Binding-site contacts:
Ligand atom C8 contacts residue PHE71 of chain 1.B at 3.6 Å (hydrophobic).
Ligand atom C5' contacts residue ALA69 of chain 1.B at 3.5 Å (hydrophobic).
Ligand atom O3' contacts residue LYS76 of chain 1.B at 2.8 Å (salt-bridge).
Ligand atom N3 contacts residue TYR205 of chain 1.B at 3.9 Å.
Ligand atom O4' contacts residue PHE71 of chain 1.B at 3.2 Å.
Ligand atom C6 contacts residue TYR205 of chain 1.B at 3.6 Å (hydrophobic).
Ligand atom N1 contacts residue TYR205 of chain 1.B at 3.7 Å.
Ligand atom C8 contacts residue TYR205 of chain 1.B at 3.7 Å (hydrophobic).
Ligand atom C2' contacts residue TYR205 of chain 1.B at 3.8 Å (hydrophobic).
Ligand atom O3' contacts residue GLU185 of chain 1.B at 2.6 Å (salt-bridge).
Ligand atom O2D contacts residue GLY68 of chain 1.B at 3.2 Å.
Ligand atom C5 contacts residue PHE71 of chain 1.B at 3.7 Å (hydrophobic).
Ligand atom O1A contacts residue ALA69 of chain 1.B at 3.8 Å.
Ligand atom O2' contacts residue TYR205 of chain 1.B at 3.5 Å.
Ligand atom O3D contacts residue ALA69 of chain 1.B at 3.6 Å.
Ligand atom O5D contacts residue FMN1 of chain 1.J at 3.5 Å.
Ligand atom O2' contacts residue PRO206 of chain 1.B at 3.6 Å.
Ligand atom C5 contacts residue TYR205 of chain 1.B at 3.7 Å (hydrophobic).
Ligand atom O2B contacts residue FMN1 of chain 1.J at 2.6 Å (h-bond).
Ligand atom O3D contacts residue GLY68 of chain 1.B at 2.9 Å (h-bond).
Ligand atom PB contacts residue FMN1 of chain 1.J at 3.7 Å.
Ligand atom O2' contacts residue GLU185 of chain 1.B at 2.5 Å (salt-bridge).
Ligand atom C5' contacts residue FMN1 of chain 1.J at 3.5 Å.
Ligand atom C3' contacts residue FMN1 of chain 1.J at 3.6 Å.
Ligand atom C4' contacts residue FMN1 of chain 1.J at 3.7 Å.
Ligand atom N7 contacts residue TYR205 of chain 1.B at 3.6 Å.
Ligand atom O2D contacts residue LEU297 of chain 1.B at 3.9 Å.
Ligand atom C3' contacts residue GLU185 of chain 1.B at 3.2 Å.
Ligand atom C4' contacts residue PHE71 of chain 1.B at 3.8 Å (hydrophobic).
Ligand atom O4D contacts residue FMN1 of chain 1.J at 3.3 Å.
Ligand atom N9 contacts residue TYR205 of chain 1.B at 3.8 Å.
Ligand atom N6 contacts residue TYR205 of chain 1.B at 3.6 Å.
Ligand atom C4 contacts residue TYR205 of chain 1.B at 3.7 Å (hydrophobic).
Ligand atom N7 contacts residue PHE71 of chain 1.B at 3.7 Å.
Ligand atom N9 contacts residue PHE71 of chain 1.B at 3.8 Å.
Ligand atom C4 contacts residue PHE71 of chain 1.B at 3.8 Å (hydrophobic).
Ligand atom O3A contacts residue ALA69 of chain 1.B at 3.5 Å.
Ligand atom C2' contacts residue GLU185 of chain 1.B at 3.1 Å.
Ligand atom O3' contacts residue FMN1 of chain 1.J at 3.6 Å.
Ligand atom C2 contacts residue VAL207 of chain 1.B at 3.8 Å (hydrophobic).

Sequence of chain 1.B:
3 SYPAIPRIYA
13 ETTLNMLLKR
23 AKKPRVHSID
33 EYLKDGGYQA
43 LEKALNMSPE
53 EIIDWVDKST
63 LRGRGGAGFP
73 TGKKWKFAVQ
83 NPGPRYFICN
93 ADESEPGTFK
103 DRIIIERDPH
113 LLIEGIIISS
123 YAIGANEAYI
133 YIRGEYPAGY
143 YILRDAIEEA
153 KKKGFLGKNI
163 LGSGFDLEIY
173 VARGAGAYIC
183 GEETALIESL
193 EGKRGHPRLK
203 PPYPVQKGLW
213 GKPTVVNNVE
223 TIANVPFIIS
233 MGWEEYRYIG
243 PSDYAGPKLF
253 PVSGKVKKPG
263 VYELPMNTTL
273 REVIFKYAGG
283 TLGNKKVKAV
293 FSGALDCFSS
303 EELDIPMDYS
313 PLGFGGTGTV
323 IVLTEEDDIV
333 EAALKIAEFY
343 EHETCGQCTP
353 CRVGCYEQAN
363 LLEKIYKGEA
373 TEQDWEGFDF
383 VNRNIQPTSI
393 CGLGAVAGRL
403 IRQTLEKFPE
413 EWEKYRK

A protein and the small-molecule ligand that binds it are described below.
Small molecule (SMILES): Nc1ncnc2c1ncn2[C@@H]1O[C@H](CO[P](=O)(O)O[P](=O)(O)OC[C@H]2O[C@@H](O)[C@H](O)[C@@H]2O)[C@@H](O)[C@H]1O